Sequence of chain 1.A:
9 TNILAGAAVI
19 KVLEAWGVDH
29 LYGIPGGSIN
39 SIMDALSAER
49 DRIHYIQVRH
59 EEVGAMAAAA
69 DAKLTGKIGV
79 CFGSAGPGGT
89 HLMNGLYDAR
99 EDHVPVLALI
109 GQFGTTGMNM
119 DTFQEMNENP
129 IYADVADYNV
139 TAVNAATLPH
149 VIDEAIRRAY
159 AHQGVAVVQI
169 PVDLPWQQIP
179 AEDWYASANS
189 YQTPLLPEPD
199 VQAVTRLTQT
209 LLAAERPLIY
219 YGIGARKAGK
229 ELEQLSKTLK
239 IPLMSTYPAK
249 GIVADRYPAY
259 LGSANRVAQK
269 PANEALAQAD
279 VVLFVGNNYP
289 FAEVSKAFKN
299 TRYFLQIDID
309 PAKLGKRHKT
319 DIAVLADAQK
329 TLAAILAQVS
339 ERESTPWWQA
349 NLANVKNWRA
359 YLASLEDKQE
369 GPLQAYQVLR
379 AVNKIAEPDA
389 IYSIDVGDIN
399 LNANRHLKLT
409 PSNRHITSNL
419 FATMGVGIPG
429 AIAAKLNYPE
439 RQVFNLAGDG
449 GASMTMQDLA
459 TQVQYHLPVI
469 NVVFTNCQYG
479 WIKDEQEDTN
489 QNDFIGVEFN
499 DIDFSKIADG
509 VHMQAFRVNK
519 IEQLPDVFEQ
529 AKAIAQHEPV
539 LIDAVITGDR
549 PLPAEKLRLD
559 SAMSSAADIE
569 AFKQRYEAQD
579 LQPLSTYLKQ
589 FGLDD

The small molecule below binds the protein below.
Small molecule (SMILES): CC(=O)C(=O)O

Binding-site contacts:
Ligand atom O3 contacts residue LEU555 of chain 1.A at 3.6 Å.
Ligand atom C contacts residue MET561 of chain 1.A at 4.1 Å (hydrophobic).
Ligand atom O contacts residue ASP558 of chain 1.A at 3.2 Å (salt-bridge).
Ligand atom O contacts residue LEU557 of chain 1.A at 3.1 Å (h-bond).
Ligand atom CA contacts residue SER562 of chain 1.A at 3.5 Å.
Ligand atom O contacts residue LEU555 of chain 1.A at 3.7 Å.
Ligand atom O contacts residue ARG556 of chain 1.A at 4.1 Å.
Ligand atom O3 contacts residue LEU557 of chain 1.A at 3.4 Å (h-bond).
Ligand atom CB contacts residue SER562 of chain 1.A at 3.7 Å.
Ligand atom CB contacts residue LEU555 of chain 1.A at 3.1 Å (hydrophobic).
Ligand atom OXT contacts residue ASP558 of chain 1.A at 4.3 Å.
Ligand atom O3 contacts residue MET561 of chain 1.A at 3.8 Å.
Ligand atom CB contacts residue MET561 of chain 1.A at 4.0 Å (hydrophobic).
Ligand atom CA contacts residue LEU555 of chain 1.A at 3.1 Å (hydrophobic).
Ligand atom CA contacts residue MET561 of chain 1.A at 4.0 Å (hydrophobic).
Ligand atom CB contacts residue ARG556 of chain 1.A at 3.9 Å.
Ligand atom C contacts residue ARG556 of chain 1.A at 4.5 Å.
Ligand atom C contacts residue LEU555 of chain 1.A at 3.4 Å (hydrophobic).
Ligand atom CA contacts residue ARG556 of chain 1.A at 4.2 Å.
Ligand atom OXT contacts residue LEU555 of chain 1.A at 3.9 Å.
Ligand atom O3 contacts residue ARG556 of chain 1.A at 3.8 Å.
Ligand atom O contacts residue PRO581 of chain 1.A at 4.3 Å.
Ligand atom CA contacts residue ASP558 of chain 1.A at 3.8 Å.
Ligand atom O3 contacts residue ASP558 of chain 1.A at 3.1 Å (salt-bridge).
Ligand atom CA contacts residue LEU557 of chain 1.A at 4.0 Å (hydrophobic).
Ligand atom C contacts residue LEU557 of chain 1.A at 3.9 Å (hydrophobic).
Ligand atom OXT contacts residue MET561 of chain 1.A at 3.7 Å.
Ligand atom O3 contacts residue SER562 of chain 1.A at 2.6 Å (h-bond).
Ligand atom C contacts residue ASP558 of chain 1.A at 3.7 Å.